Sequence of chain 1.B:
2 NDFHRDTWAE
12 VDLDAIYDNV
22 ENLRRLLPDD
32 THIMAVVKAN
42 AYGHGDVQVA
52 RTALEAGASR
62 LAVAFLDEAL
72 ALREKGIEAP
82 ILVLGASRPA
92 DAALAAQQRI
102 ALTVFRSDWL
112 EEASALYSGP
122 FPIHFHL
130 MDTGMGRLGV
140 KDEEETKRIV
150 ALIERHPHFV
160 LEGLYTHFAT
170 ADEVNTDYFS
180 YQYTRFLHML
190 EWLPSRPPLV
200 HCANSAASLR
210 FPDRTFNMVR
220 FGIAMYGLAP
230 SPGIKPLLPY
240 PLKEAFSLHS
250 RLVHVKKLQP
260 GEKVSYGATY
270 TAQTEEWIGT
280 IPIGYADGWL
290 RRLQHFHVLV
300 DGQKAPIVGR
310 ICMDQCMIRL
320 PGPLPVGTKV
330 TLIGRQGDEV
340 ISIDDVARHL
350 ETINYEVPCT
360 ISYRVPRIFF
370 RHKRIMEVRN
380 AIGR

Sequence of chain 1.A:
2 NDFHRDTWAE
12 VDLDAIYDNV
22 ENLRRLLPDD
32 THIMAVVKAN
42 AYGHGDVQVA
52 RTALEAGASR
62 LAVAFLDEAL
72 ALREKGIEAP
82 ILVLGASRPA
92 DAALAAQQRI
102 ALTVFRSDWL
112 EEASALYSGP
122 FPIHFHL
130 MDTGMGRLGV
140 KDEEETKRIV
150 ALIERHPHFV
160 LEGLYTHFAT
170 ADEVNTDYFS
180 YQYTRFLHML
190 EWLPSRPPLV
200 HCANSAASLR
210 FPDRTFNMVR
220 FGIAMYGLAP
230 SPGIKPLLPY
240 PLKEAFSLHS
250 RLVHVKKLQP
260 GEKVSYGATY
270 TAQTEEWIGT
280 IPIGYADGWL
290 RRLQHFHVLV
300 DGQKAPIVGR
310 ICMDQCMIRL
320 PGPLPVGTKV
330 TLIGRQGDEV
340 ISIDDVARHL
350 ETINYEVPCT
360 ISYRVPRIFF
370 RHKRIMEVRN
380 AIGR

Binding-site contacts:
Ligand atom N1 contacts residue ARG219 of chain 1.B at 2.8 Å (salt-bridge).
Ligand atom CB contacts residue TYR354 of chain 1.B at 3.4 Å (hydrophobic).
Ligand atom C2A contacts residue ARG136 of chain 1.B at 3.5 Å.
Ligand atom OP2 contacts residue TYR354 of chain 1.B at 2.6 Å (h-bond).
Ligand atom OXT contacts residue CYS311 of chain 1.A at 3.5 Å.
Ligand atom C4A contacts residue TYR265 of chain 1.A at 3.5 Å (hydrophobic).
Ligand atom C4 contacts residue HIS166 of chain 1.B at 3.6 Å.
Ligand atom C6 contacts residue ARG219 of chain 1.B at 3.4 Å.
Ligand atom O3A contacts residue LYS39 of chain 1.B at 2.9 Å (salt-bridge).
Ligand atom OP3 contacts residue TYR354 of chain 1.B at 3.4 Å.
Ligand atom CA contacts residue LYS39 of chain 1.B at 3.7 Å.
Ligand atom N contacts residue LYS39 of chain 1.B at 2.7 Å (salt-bridge).
Ligand atom OP1 contacts residue ILE222 of chain 1.B at 3.5 Å (h-bond).
Ligand atom O3A contacts residue ARG136 of chain 1.B at 3.0 Å (salt-bridge).
Ligand atom OXT contacts residue TYR265 of chain 1.A at 2.9 Å (h-bond).
Ligand atom OP1 contacts residue SER204 of chain 1.B at 2.6 Å (h-bond).
Ligand atom C3 contacts residue HIS166 of chain 1.B at 3.6 Å.
Ligand atom OP3 contacts residue TYR43 of chain 1.B at 2.8 Å (h-bond).
Ligand atom C contacts residue TYR265 of chain 1.A at 3.4 Å (hydrophobic).
Ligand atom C2A contacts residue KCX129 of chain 1.B at 3.6 Å.
Ligand atom C4A contacts residue LYS39 of chain 1.B at 3.6 Å.
Ligand atom O contacts residue MET312 of chain 1.A at 2.5 Å (h-bond).
Ligand atom O contacts residue TYR284 of chain 1.A at 3.5 Å (h-bond).
Ligand atom OP3 contacts residue GLY221 of chain 1.B at 3.6 Å.
Ligand atom C contacts residue MET312 of chain 1.A at 3.4 Å (hydrophobic).
Ligand atom CA contacts residue MET312 of chain 1.A at 3.5 Å (hydrophobic).
Ligand atom C6 contacts residue HIS166 of chain 1.B at 3.7 Å.
Ligand atom C3 contacts residue LYS39 of chain 1.B at 3.3 Å.
Ligand atom O contacts residue TYR265 of chain 1.A at 3.6 Å.
Ligand atom OP3 contacts residue ILE222 of chain 1.B at 2.9 Å (h-bond).
Ligand atom C2 contacts residue HIS166 of chain 1.B at 3.6 Å.
Ligand atom P contacts residue TYR354 of chain 1.B at 3.8 Å.
Ligand atom O contacts residue CYS311 of chain 1.A at 3.4 Å.
Ligand atom N1 contacts residue HIS166 of chain 1.B at 3.6 Å.
Ligand atom OXT contacts residue ARG136 of chain 1.B at 2.7 Å (salt-bridge).
Ligand atom C4 contacts residue LYS39 of chain 1.B at 3.5 Å.
Ligand atom OP1 contacts residue ASN203 of chain 1.B at 3.7 Å.
Ligand atom OP4 contacts residue ASN203 of chain 1.B at 3.5 Å.
Ligand atom OP1 contacts residue GLY221 of chain 1.B at 3.2 Å (h-bond).
Ligand atom C5 contacts residue HIS166 of chain 1.B at 3.7 Å.

The small molecule below binds the protein below.
Small molecule (SMILES): Cc1ncc(COP(=O)(O)O)c(CN[C@H](C)C(=O)O)c1O